This small molecule binds to this protein.
Small molecule (SMILES): Nc1ncnc2c1ncn2[C@H]1CC[C@@H](CO[P](=O)(O)O[P](=O)(O)OP(=O)(O)O)O1

Binding-site contacts:
Ligand atom PA contacts residue ASP187 of chain 1.A at 3.6 Å.
Ligand atom O5' contacts residue ASP187 of chain 1.A at 3.0 Å (salt-bridge).
Ligand atom O2G contacts residue VAL113 of chain 1.A at 2.6 Å (h-bond).
Ligand atom PA contacts residue ARG74 of chain 1.A at 3.2 Å.
Ligand atom O2G contacts residue ASP112 of chain 1.A at 3.2 Å (salt-bridge).
Ligand atom O3G contacts residue LYS67 of chain 1.A at 3.1 Å (salt-bridge).
Ligand atom O2A contacts residue MG1 of chain 1.K at 2.4 Å.
Ligand atom C5' contacts residue ARG74 of chain 1.A at 3.0 Å.
Ligand atom O3B contacts residue ASP115 of chain 1.A at 3.2 Å (salt-bridge).
Ligand atom O1B contacts residue ASP115 of chain 1.A at 3.6 Å.
Ligand atom C8 contacts residue ARG74 of chain 1.A at 3.6 Å.
Ligand atom O2B contacts residue ASP187 of chain 1.A at 2.5 Å (salt-bridge).
Ligand atom PB contacts residue MG1 of chain 1.K at 3.1 Å.
Ligand atom O2A contacts residue ASP187 of chain 1.A at 3.1 Å (salt-bridge).
Ligand atom O5' contacts residue ARG74 of chain 1.A at 3.5 Å (salt-bridge).
Ligand atom O3B contacts residue MG1 of chain 1.K at 3.6 Å.
Ligand atom O2G contacts residue MG1 of chain 1.K at 2.4 Å.
Ligand atom O3A contacts residue ARG74 of chain 1.A at 2.6 Å (salt-bridge).
Ligand atom O1A contacts residue ARG74 of chain 1.A at 3.0 Å (salt-bridge).
Ligand atom PG contacts residue MG1 of chain 1.K at 3.3 Å.
Ligand atom O2A contacts residue ASP112 of chain 1.A at 3.5 Å (salt-bridge).
Ligand atom O5' contacts residue MG1 of chain 1.K at 3.8 Å.
Ligand atom O2B contacts residue ALA116 of chain 1.A at 3.6 Å.
Ligand atom C3' contacts residue TYR117 of chain 1.A at 3.5 Å (hydrophobic).
Ligand atom O2B contacts residue ASP115 of chain 1.A at 3.8 Å.
Ligand atom O2G contacts residue GLY114 of chain 1.A at 3.1 Å.
Ligand atom PA contacts residue MG1 of chain 1.K at 3.4 Å.
Ligand atom C2' contacts residue TYR117 of chain 1.A at 3.5 Å (hydrophobic).
Ligand atom O3G contacts residue MG1 of chain 1.K at 3.6 Å.
Ligand atom O3A contacts residue MG1 of chain 1.K at 3.6 Å.
Ligand atom N1 contacts residue LEU76 of chain 1.A at 3.7 Å.
Ligand atom O2B contacts residue MG1 of chain 1.K at 2.0 Å.
Ligand atom PB contacts residue ARG74 of chain 1.A at 3.8 Å.
Ligand atom O2G contacts residue ASP115 of chain 1.A at 3.8 Å.
Ligand atom O3B contacts residue LYS67 of chain 1.A at 3.2 Å (salt-bridge).
Ligand atom PG contacts residue LYS67 of chain 1.A at 3.3 Å.
Ligand atom O1B contacts residue ARG74 of chain 1.A at 3.7 Å.
Ligand atom O1B contacts residue ALA116 of chain 1.A at 3.5 Å (h-bond).
Ligand atom O2B contacts residue VAL113 of chain 1.A at 3.1 Å (h-bond).
Ligand atom O1G contacts residue LYS67 of chain 1.A at 3.2 Å (salt-bridge).

Sequence of chain 1.A:
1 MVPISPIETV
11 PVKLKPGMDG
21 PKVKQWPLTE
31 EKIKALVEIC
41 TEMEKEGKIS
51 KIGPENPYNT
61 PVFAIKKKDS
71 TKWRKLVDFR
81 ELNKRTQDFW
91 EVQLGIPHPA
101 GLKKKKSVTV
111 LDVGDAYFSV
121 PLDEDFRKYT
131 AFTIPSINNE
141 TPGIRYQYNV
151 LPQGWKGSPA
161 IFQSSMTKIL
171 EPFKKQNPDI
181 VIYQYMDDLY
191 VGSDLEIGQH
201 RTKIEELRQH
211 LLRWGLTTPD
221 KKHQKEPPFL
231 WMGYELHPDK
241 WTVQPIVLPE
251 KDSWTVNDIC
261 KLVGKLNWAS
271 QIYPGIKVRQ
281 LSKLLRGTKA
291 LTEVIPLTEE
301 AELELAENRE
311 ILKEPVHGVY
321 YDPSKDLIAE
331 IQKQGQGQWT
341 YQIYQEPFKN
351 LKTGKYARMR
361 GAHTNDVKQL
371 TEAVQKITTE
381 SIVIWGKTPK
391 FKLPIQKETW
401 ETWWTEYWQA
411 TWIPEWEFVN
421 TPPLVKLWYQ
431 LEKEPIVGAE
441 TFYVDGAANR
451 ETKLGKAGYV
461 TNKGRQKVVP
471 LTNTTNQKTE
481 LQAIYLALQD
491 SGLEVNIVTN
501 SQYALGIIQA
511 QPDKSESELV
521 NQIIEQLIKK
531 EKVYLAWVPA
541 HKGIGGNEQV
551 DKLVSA